Sequence of chain 2.B:
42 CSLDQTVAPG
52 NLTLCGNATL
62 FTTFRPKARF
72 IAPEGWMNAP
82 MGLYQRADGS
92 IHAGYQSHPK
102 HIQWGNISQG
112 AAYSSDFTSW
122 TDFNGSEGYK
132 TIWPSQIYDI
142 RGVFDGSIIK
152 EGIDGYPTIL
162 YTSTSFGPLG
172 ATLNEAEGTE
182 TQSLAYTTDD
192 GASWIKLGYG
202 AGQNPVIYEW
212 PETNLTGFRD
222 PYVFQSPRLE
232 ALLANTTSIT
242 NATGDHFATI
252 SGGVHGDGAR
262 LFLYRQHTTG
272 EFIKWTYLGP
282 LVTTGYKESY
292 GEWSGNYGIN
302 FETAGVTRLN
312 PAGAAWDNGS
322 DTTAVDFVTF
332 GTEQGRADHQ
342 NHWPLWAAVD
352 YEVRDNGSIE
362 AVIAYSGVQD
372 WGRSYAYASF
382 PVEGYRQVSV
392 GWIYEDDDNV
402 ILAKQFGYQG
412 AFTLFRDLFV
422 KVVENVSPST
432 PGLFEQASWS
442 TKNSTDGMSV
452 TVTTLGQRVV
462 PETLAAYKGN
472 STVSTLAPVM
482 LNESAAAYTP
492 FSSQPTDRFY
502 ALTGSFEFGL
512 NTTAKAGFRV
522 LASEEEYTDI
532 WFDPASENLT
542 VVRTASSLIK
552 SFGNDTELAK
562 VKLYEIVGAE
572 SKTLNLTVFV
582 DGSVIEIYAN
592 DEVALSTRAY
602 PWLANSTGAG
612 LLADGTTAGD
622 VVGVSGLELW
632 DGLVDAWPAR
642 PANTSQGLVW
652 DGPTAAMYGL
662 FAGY

Binding-site contacts:
Ligand atom OAA contacts residue NAG1 of chain 2.VB at 3.5 Å (h-bond).
Ligand atom CAK contacts residue PHE435 of chain 2.B at 4.0 Å (hydrophobic).
Ligand atom CAF contacts residue PHE435 of chain 2.B at 4.3 Å (hydrophobic).
Ligand atom OAB contacts residue GLU436 of chain 2.B at 4.4 Å.
Ligand atom CAJ contacts residue PHE435 of chain 2.B at 4.4 Å (hydrophobic).
Ligand atom CAI contacts residue PHE435 of chain 2.B at 4.2 Å (hydrophobic).
Ligand atom CAG contacts residue NAG1 of chain 2.VB at 4.0 Å.
Ligand atom OAA contacts residue PHE435 of chain 2.B at 4.1 Å.
Ligand atom CAH contacts residue NAG1 of chain 2.VB at 4.2 Å.
Ligand atom CAE contacts residue PHE435 of chain 2.B at 3.8 Å (hydrophobic).
Ligand atom CAE contacts residue NAG1 of chain 2.VB at 3.7 Å.
Ligand atom CAD contacts residue PHE435 of chain 2.B at 3.9 Å (hydrophobic).
Ligand atom CAG contacts residue PHE435 of chain 2.B at 3.5 Å (hydrophobic).
Ligand atom CAD contacts residue NAG1 of chain 2.VB at 4.4 Å.

This small molecule binds to this protein.
Small molecule (SMILES): OCCc1ccc(O)c(O)c1